Sequence of chain 10.A:
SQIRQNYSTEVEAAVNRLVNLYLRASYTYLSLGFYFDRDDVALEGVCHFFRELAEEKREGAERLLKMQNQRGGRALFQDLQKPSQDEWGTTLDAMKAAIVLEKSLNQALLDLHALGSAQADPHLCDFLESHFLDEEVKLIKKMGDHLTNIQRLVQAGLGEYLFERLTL

Sequence of chain 13.A:
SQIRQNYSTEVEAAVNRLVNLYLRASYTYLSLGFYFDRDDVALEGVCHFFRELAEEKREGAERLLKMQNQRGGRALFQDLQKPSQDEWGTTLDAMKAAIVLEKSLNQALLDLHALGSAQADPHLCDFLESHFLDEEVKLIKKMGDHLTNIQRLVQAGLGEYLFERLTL

This small molecule binds to this protein.
Small molecule (SMILES): CCC[C@@H](C)C1(CC)C(=O)NC(=S)NC1=O

Binding-site contacts:
Ligand atom O7 contacts residue EDP1 of chain 13.B at 0.7 Å (h-bond).
Ligand atom O7 contacts residue SER27 of chain 13.A at 3.6 Å (h-bond).
Ligand atom C13 contacts residue LEU81 of chain 13.A at 3.9 Å (hydrophobic).
Ligand atom C6 contacts residue SER27 of chain 13.A at 3.6 Å.
Ligand atom C4 contacts residue ARG59 of chain 10.A at 4.0 Å.
Ligand atom C1 contacts residue EDP1 of chain 13.B at 0.8 Å.
Ligand atom C15 contacts residue ARG59 of chain 13.A at 2.8 Å.
Ligand atom C4 contacts residue EDP1 of chain 13.B at 0.8 Å.
Ligand atom C13 contacts residue TYR28 of chain 10.A at 3.7 Å (hydrophobic).
Ligand atom N3 contacts residue LEU24 of chain 10.A at 4.0 Å.
Ligand atom C17 contacts residue SER27 of chain 10.A at 3.1 Å.
Ligand atom O7 contacts residue LEU24 of chain 13.A at 3.2 Å.
Ligand atom S9 contacts residue SER27 of chain 13.A at 3.6 Å.
Ligand atom C18 contacts residue ALA55 of chain 10.A at 3.7 Å (hydrophobic).
Ligand atom C12 contacts residue EDP1 of chain 13.B at 1.2 Å.
Ligand atom C4 contacts residue SER27 of chain 13.A at 3.6 Å.
Ligand atom C17 contacts residue EDP1 of chain 13.B at 0.5 Å.
Ligand atom S9 contacts residue EDP1 of chain 13.B at 0.5 Å.
Ligand atom C16 contacts residue SER27 of chain 10.A at 2.8 Å.
Ligand atom C12 contacts residue LEU81 of chain 10.A at 4.0 Å (hydrophobic).
Ligand atom C15 contacts residue EDP1 of chain 13.B at 0.8 Å.
Ligand atom O8 contacts residue ARG59 of chain 10.A at 3.9 Å.
Ligand atom C18 contacts residue SER27 of chain 10.A at 3.3 Å.
Ligand atom C2 contacts residue EDP1 of chain 13.B at 0.9 Å.
Ligand atom N3 contacts residue EDP1 of chain 13.B at 0.8 Å.
Ligand atom O8 contacts residue EDP1 of chain 13.B at 0.7 Å (h-bond).
Ligand atom C6 contacts residue EDP1 of chain 13.B at 0.9 Å.
Ligand atom C13 contacts residue EDP1 of chain 13.B at 2.7 Å.
Ligand atom N3 contacts residue ARG59 of chain 10.A at 3.5 Å.
Ligand atom N5 contacts residue EDP1 of chain 13.B at 0.9 Å.
Ligand atom C15 contacts residue LEU24 of chain 13.A at 4.1 Å (hydrophobic).
Ligand atom N5 contacts residue SER27 of chain 13.A at 2.8 Å (h-bond).
Ligand atom C18 contacts residue ARG59 of chain 13.A at 3.9 Å.
Ligand atom C16 contacts residue EDP1 of chain 13.B at 0.8 Å.
Ligand atom S9 contacts residue LEU31 of chain 13.A at 4.1 Å.
Ligand atom C12 contacts residue LEU81 of chain 13.A at 3.9 Å (hydrophobic).
Ligand atom O8 contacts residue LEU24 of chain 10.A at 3.6 Å.
Ligand atom C14 contacts residue EDP1 of chain 13.B at 0.8 Å.
Ligand atom O8 contacts residue SER27 of chain 10.A at 3.2 Å (h-bond).
Ligand atom C18 contacts residue EDP1 of chain 13.B at 1.7 Å.